Binding-site contacts:
Ligand atom O6 contacts residue GLN297 of chain 2.A at 3.0 Å (h-bond).
Ligand atom C2 contacts residue THR294 of chain 2.A at 3.7 Å.
Ligand atom C1 contacts residue ASN292 of chain 2.A at 1.7 Å.
Ligand atom C6 contacts residue THR294 of chain 2.A at 4.1 Å.
Ligand atom C6 contacts residue GLN297 of chain 2.A at 3.9 Å.
Ligand atom C6 contacts residue ILE300 of chain 2.A at 3.5 Å (hydrophobic).
Ligand atom O6 contacts residue GLN297 of chain 2.A at 2.6 Å (h-bond).
Ligand atom O7 contacts residue ASN292 of chain 2.A at 3.6 Å.
Ligand atom O5 contacts residue THR294 of chain 2.A at 3.4 Å.
Ligand atom C4 contacts residue ASN292 of chain 2.A at 4.3 Å.
Ligand atom C7 contacts residue ASN292 of chain 2.A at 3.4 Å.
Ligand atom C5 contacts residue ASN292 of chain 2.A at 3.7 Å.
Ligand atom C7 contacts residue THR294 of chain 2.A at 4.2 Å.
Ligand atom O2 contacts residue GLN297 of chain 2.A at 3.7 Å.
Ligand atom O3 contacts residue GLN297 of chain 2.A at 3.0 Å (h-bond).
Ligand atom O7 contacts residue TYR295 of chain 2.A at 4.3 Å.
Ligand atom C5 contacts residue THR294 of chain 2.A at 4.4 Å.
Ligand atom N2 contacts residue THR294 of chain 2.A at 4.3 Å.
Ligand atom O6 contacts residue ILE300 of chain 2.A at 3.7 Å.
Ligand atom C3 contacts residue GLN297 of chain 2.A at 3.5 Å.
Ligand atom O4 contacts residue ILE300 of chain 2.A at 4.5 Å.
Ligand atom O7 contacts residue THR294 of chain 2.A at 3.5 Å (h-bond).
Ligand atom C3 contacts residue ASN292 of chain 2.A at 4.0 Å.
Ligand atom C6 contacts residue GLN297 of chain 2.A at 3.3 Å.
Ligand atom C2 contacts residue ASN292 of chain 2.A at 2.6 Å.
Ligand atom N2 contacts residue ASN292 of chain 2.A at 3.0 Å (h-bond).
Ligand atom O5 contacts residue ASN292 of chain 2.A at 2.4 Å (h-bond).
Ligand atom C1 contacts residue THR294 of chain 2.A at 3.7 Å.
Ligand atom C2 contacts residue GLN297 of chain 2.A at 4.3 Å.
Ligand atom O6 contacts residue ILE300 of chain 2.A at 4.0 Å.

This small molecule binds to this protein.
Small molecule (SMILES): CC(=O)N[C@H]1[C@H](O[C@H]2[C@H](O[C@@H]3O[C@@H](C)[C@@H](O)[C@@H](O)[C@@H]3O)[C@@H](NC(C)=O)CO[C@@H]2CO)O[C@H](CO)[C@@H](O[C@@H]2O[C@H](CO[C@H]3O[C@H](CO)[C@@H](O)[C@H](O)[C@@H]3O)[C@@H](O)[C@H](O[C@H]3O[C@H](CO)[C@@H](O)[C@H](O)[C@@H]3O)[C@@H]2O[C@@H]2OC[C@@H](O)[C@H](O)[C@H]2O)[C@@H]1O

Sequence of chain 2.A:
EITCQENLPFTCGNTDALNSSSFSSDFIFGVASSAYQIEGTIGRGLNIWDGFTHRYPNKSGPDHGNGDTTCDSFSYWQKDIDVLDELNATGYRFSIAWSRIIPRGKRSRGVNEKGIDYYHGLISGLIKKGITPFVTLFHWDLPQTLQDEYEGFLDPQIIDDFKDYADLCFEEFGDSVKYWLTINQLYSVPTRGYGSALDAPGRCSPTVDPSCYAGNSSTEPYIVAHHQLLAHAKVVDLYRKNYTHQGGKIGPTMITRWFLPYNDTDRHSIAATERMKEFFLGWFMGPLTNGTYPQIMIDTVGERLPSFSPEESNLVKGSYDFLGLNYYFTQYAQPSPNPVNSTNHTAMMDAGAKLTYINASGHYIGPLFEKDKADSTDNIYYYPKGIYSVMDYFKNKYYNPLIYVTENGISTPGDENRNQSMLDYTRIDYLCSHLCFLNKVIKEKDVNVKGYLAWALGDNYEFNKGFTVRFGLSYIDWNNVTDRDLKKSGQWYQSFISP